Binding-site contacts:
Ligand atom O2' contacts residue MET1 of chain 24.C at 3.2 Å (h-bond).
Ligand atom OP1 contacts residue THR124 of chain 53.C at 4.0 Å.
Ligand atom O3' contacts residue SER126 of chain 53.C at 3.3 Å.
Ligand atom O4' contacts residue ARG180 of chain 53.C at 4.0 Å.
Ligand atom P contacts residue LYS7 of chain 24.C at 3.2 Å.
Ligand atom C1' contacts residue ARG180 of chain 53.C at 3.7 Å.
Ligand atom O2' contacts residue SER126 of chain 53.C at 3.6 Å (h-bond).
Ligand atom N7 contacts residue ILE350 of chain 53.C at 3.8 Å.
Ligand atom C5' contacts residue THR124 of chain 53.C at 3.5 Å.
Ligand atom C2 contacts residue ARG180 of chain 53.C at 3.6 Å.
Ligand atom C4' contacts residue SER126 of chain 53.C at 3.4 Å.
Ligand atom OP1 contacts residue THR124 of chain 53.C at 3.8 Å.
Ligand atom P contacts residue SER126 of chain 53.C at 3.7 Å.
Ligand atom C5' contacts residue GLU2 of chain 24.C at 3.2 Å.
Ligand atom C4' contacts residue GLU2 of chain 24.C at 3.5 Å.
Ligand atom C5 contacts residue ILE350 of chain 53.C at 3.6 Å (hydrophobic).
Ligand atom N3 contacts residue VAL192 of chain 53.C at 3.4 Å.
Ligand atom N6 contacts residue THR349 of chain 53.C at 3.9 Å.
Ligand atom N3 contacts residue ARG180 of chain 53.C at 4.0 Å.
Ligand atom O4' contacts residue MET1 of chain 24.C at 3.7 Å.
Ligand atom OP2 contacts residue LYS7 of chain 24.C at 2.6 Å (salt-bridge).
Ligand atom O2' contacts residue MET125 of chain 53.C at 3.6 Å.
Ligand atom C5' contacts residue SER126 of chain 53.C at 3.9 Å.
Ligand atom O3' contacts residue GLU2 of chain 24.C at 3.6 Å.
Ligand atom O4' contacts residue PRO190 of chain 53.C at 3.2 Å.
Ligand atom P contacts residue THR3 of chain 24.C at 3.9 Å.
Ligand atom C2 contacts residue VAL192 of chain 53.C at 3.7 Å (hydrophobic).
Ligand atom C1' contacts residue PRO190 of chain 53.C at 3.9 Å (hydrophobic).
Ligand atom O2' contacts residue ARG180 of chain 53.C at 3.9 Å.
Ligand atom O3' contacts residue THR3 of chain 24.C at 3.8 Å.
Ligand atom C4 contacts residue VAL192 of chain 53.C at 3.9 Å (hydrophobic).
Ligand atom OP1 contacts residue SER126 of chain 53.C at 2.8 Å (h-bond).
Ligand atom O5' contacts residue LYS7 of chain 24.C at 3.4 Å (salt-bridge).
Ligand atom C4' contacts residue THR124 of chain 53.C at 3.6 Å.
Ligand atom OP1 contacts residue LYS7 of chain 24.C at 3.4 Å (salt-bridge).
Ligand atom OP1 contacts residue ASN4 of chain 24.C at 3.5 Å.
Ligand atom OP1 contacts residue THR3 of chain 24.C at 2.9 Å (h-bond).
Ligand atom N6 contacts residue ILE350 of chain 53.C at 4.0 Å.
Ligand atom C6 contacts residue ILE350 of chain 53.C at 3.8 Å (hydrophobic).
Ligand atom C4' contacts residue MET1 of chain 24.C at 3.9 Å (hydrophobic).

Sequence of chain 24.C:
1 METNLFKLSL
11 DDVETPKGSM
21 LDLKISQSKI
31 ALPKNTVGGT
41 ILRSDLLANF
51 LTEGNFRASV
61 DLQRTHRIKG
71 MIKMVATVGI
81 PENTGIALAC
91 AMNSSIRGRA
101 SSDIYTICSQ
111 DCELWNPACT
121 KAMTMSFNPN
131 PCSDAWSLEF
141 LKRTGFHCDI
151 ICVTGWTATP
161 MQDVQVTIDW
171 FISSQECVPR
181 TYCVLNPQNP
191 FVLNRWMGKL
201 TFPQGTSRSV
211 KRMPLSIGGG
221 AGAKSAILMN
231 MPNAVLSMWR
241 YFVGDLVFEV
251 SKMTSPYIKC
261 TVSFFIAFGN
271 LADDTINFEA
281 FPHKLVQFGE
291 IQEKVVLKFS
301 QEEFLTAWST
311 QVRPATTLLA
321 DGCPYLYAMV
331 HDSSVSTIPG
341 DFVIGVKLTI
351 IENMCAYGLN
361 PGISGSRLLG

The protein below binds the small molecule below.
Small molecule (SMILES): Nc1ccn([C@@H]2O[C@H](CO[P](=O)(O)O[C@H]3[C@@H](O)[C@H](n4ccc(=O)[nH]c4=O)O[C@@H]3CO[P](=O)(O)O[C@H]3[C@@H](O)[C@H](n4ccc(N)nc4=O)O[C@@H]3CO[P](=O)(O)O[C@H]3[C@@H](O)[C@H](n4ccc(=O)[nH]c4=O)O[C@@H]3CO[P](=O)(O)O[C@H]3[C@@H](O)[C@H](n4cnc5c(=O)nc(N)[nH]c54)O[C@@H]3CO[P](=O)(O)O[C@H]3[C@@H](O)[C@H](n4cnc5c(N)ncnc54)O[C@@H]3CO)[C@@H](O)[C@H]2O)c(=O)n1

Sequence of chain 53.C:
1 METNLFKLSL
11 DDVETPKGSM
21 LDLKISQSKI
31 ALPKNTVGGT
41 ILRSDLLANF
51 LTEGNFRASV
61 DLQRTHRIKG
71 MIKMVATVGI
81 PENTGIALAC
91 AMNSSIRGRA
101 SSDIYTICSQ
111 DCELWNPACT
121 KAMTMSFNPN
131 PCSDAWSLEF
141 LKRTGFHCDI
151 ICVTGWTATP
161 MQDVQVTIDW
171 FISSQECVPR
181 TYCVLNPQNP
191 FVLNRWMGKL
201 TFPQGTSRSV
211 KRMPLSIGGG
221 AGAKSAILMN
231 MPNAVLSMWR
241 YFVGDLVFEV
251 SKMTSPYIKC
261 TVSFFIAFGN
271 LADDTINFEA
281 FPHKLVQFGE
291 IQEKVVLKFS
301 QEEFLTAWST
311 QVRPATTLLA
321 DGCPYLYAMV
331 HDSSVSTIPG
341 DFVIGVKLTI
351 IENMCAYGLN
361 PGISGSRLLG